Sequence of chain 18.A:
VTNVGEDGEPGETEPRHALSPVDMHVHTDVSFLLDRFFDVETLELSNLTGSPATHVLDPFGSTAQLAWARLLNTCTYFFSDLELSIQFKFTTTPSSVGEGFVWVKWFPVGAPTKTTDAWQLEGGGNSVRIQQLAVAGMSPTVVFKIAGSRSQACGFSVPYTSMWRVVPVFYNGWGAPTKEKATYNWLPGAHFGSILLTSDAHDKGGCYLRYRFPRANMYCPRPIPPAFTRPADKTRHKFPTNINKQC

Binding-site contacts:
Ligand atom C11 contacts residue ALA118 of chain 18.A at 3.9 Å (hydrophobic).
Ligand atom C11 contacts residue GLN132 of chain 18.A at 4.3 Å.
Ligand atom O8 contacts residue TRP119 of chain 18.A at 3.8 Å.
Ligand atom O9 contacts residue GLN120 of chain 18.A at 3.5 Å (h-bond).
Ligand atom O1B contacts residue ARG129 of chain 18.A at 3.9 Å.
Ligand atom C1 contacts residue ARG129 of chain 18.A at 4.0 Å.
Ligand atom O8 contacts residue ALA118 of chain 18.A at 3.8 Å.
Ligand atom C11 contacts residue GLN65 of chain 19.A at 3.7 Å.
Ligand atom C10 contacts residue GLN65 of chain 19.A at 4.5 Å.
Ligand atom C10 contacts residue ALA118 of chain 18.A at 3.8 Å (hydrophobic).
Ligand atom C11 contacts residue TRP119 of chain 18.A at 4.4 Å (hydrophobic).
Ligand atom O10 contacts residue ALA64 of chain 19.A at 3.8 Å.
Ligand atom C6 contacts residue ALA118 of chain 18.A at 3.4 Å (hydrophobic).
Ligand atom O9 contacts residue THR42 of chain 19.A at 4.0 Å.
Ligand atom C8 contacts residue GLN120 of chain 18.A at 4.1 Å.
Ligand atom C4 contacts residue ALA118 of chain 18.A at 4.0 Å (hydrophobic).
Ligand atom C5 contacts residue ALA118 of chain 18.A at 3.6 Å (hydrophobic).
Ligand atom C8 contacts residue ALA118 of chain 18.A at 4.3 Å (hydrophobic).
Ligand atom N5 contacts residue ALA118 of chain 18.A at 2.8 Å (h-bond).
Ligand atom C10 contacts residue ALA64 of chain 19.A at 4.5 Å (hydrophobic).
Ligand atom O1A contacts residue ARG129 of chain 18.A at 3.3 Å (salt-bridge).
Ligand atom O1A contacts residue ALA118 of chain 18.A at 4.5 Å.
Ligand atom C9 contacts residue TRP119 of chain 18.A at 4.3 Å (hydrophobic).
Ligand atom C7 contacts residue ALA118 of chain 18.A at 3.6 Å (hydrophobic).
Ligand atom O10 contacts residue GLN65 of chain 19.A at 4.0 Å.
Ligand atom O8 contacts residue GLN120 of chain 18.A at 2.8 Å (h-bond).

Sequence of chain 19.A:
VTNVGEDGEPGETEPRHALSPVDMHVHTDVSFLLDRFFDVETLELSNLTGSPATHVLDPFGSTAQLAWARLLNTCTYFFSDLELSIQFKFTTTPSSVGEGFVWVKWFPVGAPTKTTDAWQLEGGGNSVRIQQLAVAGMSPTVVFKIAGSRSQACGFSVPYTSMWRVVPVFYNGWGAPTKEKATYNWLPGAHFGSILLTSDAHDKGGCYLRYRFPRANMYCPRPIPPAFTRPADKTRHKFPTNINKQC

A protein and the small-molecule ligand that binds it are described below.
Small molecule (SMILES): CC(=O)N[C@H]1[C@H]([C@H](O)[C@H](O)CO)O[C@@](O[C@H]2[C@@H](O)[C@@H](CO)O[C@@H](O[C@H]3[C@H](O)[C@@H](O)[C@@H](O)O[C@@H]3CO)[C@@H]2O)(C(=O)O)C[C@@H]1O